Binding-site contacts:
Ligand atom O3G contacts residue THR46 of chain 1.B at 2.9 Å (h-bond).
Ligand atom O6 contacts residue ASP131 of chain 1.B at 3.4 Å (salt-bridge).
Ligand atom O1A contacts residue SER28 of chain 1.B at 3.3 Å (h-bond).
Ligand atom O2G contacts residue GLY71 of chain 1.B at 2.9 Å (h-bond).
Ligand atom O6 contacts residue ASN128 of chain 1.B at 3.4 Å (h-bond).
Ligand atom O3G contacts residue MG1 of chain 1.I at 1.9 Å.
Ligand atom O2' contacts residue PHE39 of chain 1.B at 3.4 Å.
Ligand atom O6 contacts residue ALA159 of chain 1.B at 2.8 Å (h-bond).
Ligand atom O6 contacts residue LYS160 of chain 1.B at 3.5 Å (salt-bridge).
Ligand atom O1A contacts residue GLY26 of chain 1.B at 3.3 Å.
Ligand atom O2G contacts residue GLY23 of chain 1.B at 3.5 Å.
Ligand atom O3' contacts residue GLU41 of chain 1.B at 2.6 Å (salt-bridge).
Ligand atom O2G contacts residue LYS27 of chain 1.B at 2.6 Å (salt-bridge).
Ligand atom O2B contacts residue LYS27 of chain 1.B at 2.8 Å (salt-bridge).
Ligand atom O3A contacts residue GLY26 of chain 1.B at 3.2 Å (h-bond).
Ligand atom N3B contacts residue TYR43 of chain 1.B at 3.5 Å.
Ligand atom O3' contacts residue ASP42 of chain 1.B at 3.4 Å (salt-bridge).
Ligand atom N2 contacts residue ASP131 of chain 1.B at 2.9 Å (salt-bridge).
Ligand atom PB contacts residue MG1 of chain 1.I at 3.2 Å.
Ligand atom N1 contacts residue ASP131 of chain 1.B at 2.8 Å (salt-bridge).
Ligand atom PG contacts residue MG1 of chain 1.I at 3.2 Å.
Ligand atom O2B contacts residue GLY26 of chain 1.B at 3.1 Å (h-bond).
Ligand atom O2' contacts residue GLU41 of chain 1.B at 3.3 Å (salt-bridge).
Ligand atom O1G contacts residue TYR43 of chain 1.B at 2.7 Å (h-bond).
Ligand atom O1G contacts residue PRO45 of chain 1.B at 3.4 Å.
Ligand atom O4' contacts residue LYS129 of chain 1.B at 3.2 Å (salt-bridge).
Ligand atom N3B contacts residue MG1 of chain 1.I at 3.5 Å.
Ligand atom O6 contacts residue SER158 of chain 1.B at 3.4 Å.
Ligand atom O3' contacts residue TYR43 of chain 1.B at 3.5 Å.
Ligand atom C8 contacts residue ALA29 of chain 1.B at 3.5 Å (hydrophobic).
Ligand atom O1B contacts residue SER28 of chain 1.B at 3.0 Å (h-bond).
Ligand atom O1A contacts residue ALA29 of chain 1.B at 2.7 Å (h-bond).
Ligand atom O1B contacts residue MG1 of chain 1.I at 2.0 Å.
Ligand atom N3B contacts residue GLY24 of chain 1.B at 2.9 Å (h-bond).
Ligand atom C3' contacts residue ASP42 of chain 1.B at 3.5 Å.
Ligand atom O2B contacts residue VAL25 of chain 1.B at 3.2 Å (h-bond).
Ligand atom O2' contacts residue VAL40 of chain 1.B at 2.9 Å (h-bond).
Ligand atom O2A contacts residue TYR43 of chain 1.B at 3.5 Å.
Ligand atom N7 contacts residue ASN128 of chain 1.B at 3.0 Å (h-bond).
Ligand atom O6 contacts residue LYS129 of chain 1.B at 3.5 Å.

Sequence of chain 1.B:
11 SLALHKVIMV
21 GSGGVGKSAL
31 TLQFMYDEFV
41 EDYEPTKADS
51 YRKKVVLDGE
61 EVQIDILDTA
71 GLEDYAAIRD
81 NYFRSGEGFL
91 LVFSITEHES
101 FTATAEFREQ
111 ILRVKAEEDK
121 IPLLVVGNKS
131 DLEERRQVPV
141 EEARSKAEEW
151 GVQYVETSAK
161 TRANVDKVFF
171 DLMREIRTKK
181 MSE

This protein binds this small molecule.
Small molecule (SMILES): Nc1nc2c(ncn2[C@@H]2O[C@H](CO[P](=O)(O)O[P](=O)(O)NP(=O)(O)O)[C@@H](O)[C@H]2O)c(=O)[nH]1